Sequence of chain 1.A:
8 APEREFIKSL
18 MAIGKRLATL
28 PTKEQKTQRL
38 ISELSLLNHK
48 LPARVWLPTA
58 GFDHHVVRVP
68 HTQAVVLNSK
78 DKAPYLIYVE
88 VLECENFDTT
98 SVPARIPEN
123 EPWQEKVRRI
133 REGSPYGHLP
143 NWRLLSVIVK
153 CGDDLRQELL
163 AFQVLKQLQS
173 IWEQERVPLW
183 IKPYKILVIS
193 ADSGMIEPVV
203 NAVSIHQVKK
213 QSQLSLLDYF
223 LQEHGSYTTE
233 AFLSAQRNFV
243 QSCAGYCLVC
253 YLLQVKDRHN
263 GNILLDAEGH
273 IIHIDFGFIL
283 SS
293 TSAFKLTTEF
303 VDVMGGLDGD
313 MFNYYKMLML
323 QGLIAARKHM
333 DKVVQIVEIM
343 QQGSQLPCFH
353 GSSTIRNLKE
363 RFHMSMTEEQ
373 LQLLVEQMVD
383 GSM

A protein and the small-molecule ligand that binds it are described below.
Small molecule (SMILES): COc1ccc(NC(=O)N2CCN(c3nc(N)nc4c3cnn4C)[C@@H](C)C2)c(C)c1

Binding-site contacts:
Ligand atom N26 contacts residue ILE198 of chain 1.A at 3.9 Å.
Ligand atom C8 contacts residue GLY263 of chain 1.A at 3.8 Å.
Ligand atom N21 contacts residue ALA204 of chain 1.A at 3.7 Å.
Ligand atom N21 contacts residue VAL201 of chain 1.A at 2.8 Å (h-bond).
Ligand atom C28 contacts residue ILE198 of chain 1.A at 3.7 Å (hydrophobic).
Ligand atom C11 contacts residue ILE276 of chain 1.A at 3.4 Å (hydrophobic).
Ligand atom C4 contacts residue HIS208 of chain 1.A at 3.7 Å.
Ligand atom C24 contacts residue ILE150 of chain 1.A at 3.6 Å (hydrophobic).
Ligand atom C8 contacts residue SER206 of chain 1.A at 3.9 Å.
Ligand atom C29 contacts residue GLY263 of chain 1.A at 3.5 Å.
Ligand atom N22 contacts residue PRO200 of chain 1.A at 3.7 Å.
Ligand atom N26 contacts residue ILE276 of chain 1.A at 3.7 Å.
Ligand atom O2 contacts residue HIS208 of chain 1.A at 3.9 Å.
Ligand atom N22 contacts residue LEU266 of chain 1.A at 3.6 Å.
Ligand atom C20 contacts residue LEU266 of chain 1.A at 3.7 Å (hydrophobic).
Ligand atom C11 contacts residue LEU266 of chain 1.A at 3.9 Å (hydrophobic).
Ligand atom C16 contacts residue LEU74 of chain 1.A at 3.9 Å (hydrophobic).
Ligand atom C28 contacts residue VAL201 of chain 1.A at 3.7 Å (hydrophobic).
Ligand atom N27 contacts residue ILE276 of chain 1.A at 3.8 Å.
Ligand atom O9 contacts residue ASN75 of chain 1.A at 3.3 Å (h-bond).
Ligand atom C1 contacts residue HIS208 of chain 1.A at 3.9 Å.
Ligand atom C28 contacts residue GLU199 of chain 1.A at 3.5 Å.
Ligand atom C5 contacts residue GLY263 of chain 1.A at 3.8 Å.
Ligand atom C25 contacts residue ILE276 of chain 1.A at 3.3 Å (hydrophobic).
Ligand atom C28 contacts residue TYR186 of chain 1.A at 3.4 Å (hydrophobic).
Ligand atom C18 contacts residue ILE150 of chain 1.A at 3.9 Å (hydrophobic).
Ligand atom C30 contacts residue ASN264 of chain 1.A at 3.9 Å.
Ligand atom C12 contacts residue ILE276 of chain 1.A at 3.4 Å (hydrophobic).
Ligand atom C20 contacts residue VAL201 of chain 1.A at 3.8 Å (hydrophobic).
Ligand atom C24 contacts residue ILE276 of chain 1.A at 3.7 Å (hydrophobic).
Ligand atom C11 contacts residue GLY263 of chain 1.A at 3.4 Å.
Ligand atom C30 contacts residue GLY263 of chain 1.A at 3.8 Å.
Ligand atom C23 contacts residue ILE150 of chain 1.A at 3.7 Å (hydrophobic).
Ligand atom C4 contacts residue ASN75 of chain 1.A at 3.7 Å.
Ligand atom C6 contacts residue ASN75 of chain 1.A at 3.9 Å.
Ligand atom N7 contacts residue GLY263 of chain 1.A at 2.9 Å (h-bond).
Ligand atom C6 contacts residue GLY263 of chain 1.A at 3.5 Å.
Ligand atom O9 contacts residue SER206 of chain 1.A at 3.9 Å.
Ligand atom C5 contacts residue ASN75 of chain 1.A at 3.5 Å.
Ligand atom N22 contacts residue VAL201 of chain 1.A at 3.1 Å (h-bond).